Binding-site contacts:
Ligand atom N2 contacts residue GLY106 of chain 1.Q at 3.8 Å.
Ligand atom O3 contacts residue ASN44 of chain 1.R at 3.5 Å.
Ligand atom O6 contacts residue ARG296 of chain 1.X at 3.8 Å.
Ligand atom C4 contacts residue ASN43 of chain 1.R at 3.4 Å.
Ligand atom C3 contacts residue ASN301 of chain 1.X at 3.5 Å.
Ligand atom O4 contacts residue ASN43 of chain 1.R at 2.2 Å (h-bond).
Ligand atom C8 contacts residue ASN265 of chain 1.X at 3.7 Å.
Ligand atom O4 contacts residue ILE104 of chain 1.Q at 3.0 Å (h-bond).
Ligand atom O5 contacts residue ARG103 of chain 1.Q at 3.6 Å (salt-bridge).
Ligand atom C3 contacts residue GLY106 of chain 1.Q at 3.4 Å.
Ligand atom C1 contacts residue ASN301 of chain 1.X at 1.4 Å.
Ligand atom N2 contacts residue ASN301 of chain 1.X at 2.3 Å (h-bond).
Ligand atom O4 contacts residue SER60 of chain 1.R at 3.5 Å.
Ligand atom C2 contacts residue GLY106 of chain 1.Q at 3.4 Å.
Ligand atom C3 contacts residue ASN43 of chain 1.R at 3.5 Å.
Ligand atom C4 contacts residue ILE104 of chain 1.Q at 3.6 Å (hydrophobic).
Ligand atom O3 contacts residue GLY106 of chain 1.Q at 2.7 Å (h-bond).
Ligand atom C4 contacts residue GLY106 of chain 1.Q at 3.8 Å.
Ligand atom O6 contacts residue ASN42 of chain 1.R at 2.6 Å (h-bond).
Ligand atom C3 contacts residue HIS299 of chain 1.X at 3.9 Å.
Ligand atom O7 contacts residue ASN301 of chain 1.X at 3.3 Å (h-bond).
Ligand atom O3 contacts residue GLY59 of chain 1.R at 2.6 Å (h-bond).
Ligand atom C3 contacts residue ILE104 of chain 1.Q at 3.8 Å (hydrophobic).
Ligand atom C4 contacts residue SER60 of chain 1.R at 3.7 Å.
Ligand atom O3 contacts residue PRO58 of chain 1.R at 3.6 Å.
Ligand atom C2 contacts residue ASN301 of chain 1.X at 2.2 Å.
Ligand atom C6 contacts residue ILE104 of chain 1.Q at 3.8 Å (hydrophobic).
Ligand atom C7 contacts residue ASN301 of chain 1.X at 2.9 Å.
Ligand atom O6 contacts residue SER60 of chain 1.R at 3.5 Å.
Ligand atom O5 contacts residue ASN301 of chain 1.X at 2.7 Å (h-bond).
Ligand atom C3 contacts residue GLY59 of chain 1.R at 3.8 Å.
Ligand atom O6 contacts residue SER381 of chain 1.X at 2.8 Å (h-bond).
Ligand atom O3 contacts residue ASN43 of chain 1.R at 3.1 Å (h-bond).
Ligand atom O4 contacts residue ASN42 of chain 1.R at 3.5 Å (h-bond).
Ligand atom O6 contacts residue THR383 of chain 1.X at 3.8 Å.
Ligand atom C8 contacts residue THR267 of chain 1.X at 3.8 Å.
Ligand atom N2 contacts residue HIS299 of chain 1.X at 3.4 Å (h-bond).
Ligand atom C5 contacts residue ASN301 of chain 1.X at 3.8 Å.
Ligand atom O7 contacts residue ASN265 of chain 1.X at 3.3 Å (h-bond).
Ligand atom C5 contacts residue ILE104 of chain 1.Q at 3.5 Å (hydrophobic).

Sequence of chain 1.R:
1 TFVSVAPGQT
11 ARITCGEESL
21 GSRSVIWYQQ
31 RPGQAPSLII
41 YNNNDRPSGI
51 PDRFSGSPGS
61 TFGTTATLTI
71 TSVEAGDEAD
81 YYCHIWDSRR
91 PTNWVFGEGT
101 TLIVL

Sequence of chain 1.Q:
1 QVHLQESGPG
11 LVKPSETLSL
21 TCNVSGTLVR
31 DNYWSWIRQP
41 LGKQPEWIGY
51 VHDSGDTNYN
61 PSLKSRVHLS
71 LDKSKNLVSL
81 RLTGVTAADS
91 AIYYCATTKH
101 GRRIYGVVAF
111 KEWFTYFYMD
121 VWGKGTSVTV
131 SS

Sequence of chain 1.X:
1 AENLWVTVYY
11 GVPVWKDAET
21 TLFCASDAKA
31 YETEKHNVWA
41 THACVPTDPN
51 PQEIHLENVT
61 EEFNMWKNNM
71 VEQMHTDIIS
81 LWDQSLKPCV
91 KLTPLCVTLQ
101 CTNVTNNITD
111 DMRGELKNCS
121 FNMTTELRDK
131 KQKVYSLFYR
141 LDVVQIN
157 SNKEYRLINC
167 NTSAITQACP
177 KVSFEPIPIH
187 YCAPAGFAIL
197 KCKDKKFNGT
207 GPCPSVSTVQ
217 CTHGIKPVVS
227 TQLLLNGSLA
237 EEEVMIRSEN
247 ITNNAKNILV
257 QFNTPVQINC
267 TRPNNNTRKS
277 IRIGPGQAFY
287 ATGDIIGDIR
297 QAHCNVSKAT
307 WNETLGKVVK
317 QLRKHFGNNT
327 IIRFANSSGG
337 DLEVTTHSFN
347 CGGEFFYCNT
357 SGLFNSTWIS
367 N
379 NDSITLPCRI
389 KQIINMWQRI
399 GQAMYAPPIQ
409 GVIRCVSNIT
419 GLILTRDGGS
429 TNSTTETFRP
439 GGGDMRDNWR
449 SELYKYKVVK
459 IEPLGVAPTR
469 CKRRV

This protein binds this small molecule.
Small molecule (SMILES): CC(=O)N[C@H]1[C@H](O[C@H]2[C@H](O)[C@@H](NC(C)=O)CO[C@@H]2CO)O[C@H](CO)[C@@H](O[C@@H]2O[C@H](CO[C@H]3O[C@H](CO[C@H]4O[C@H](CO)[C@@H](O)[C@H](O)[C@@H]4O)[C@@H](O)[C@H](O[C@H]4O[C@H](CO)[C@@H](O)[C@H](O)[C@@H]4O)[C@@H]3O)[C@@H](O)[C@H](O[C@H]3O[C@H](CO)[C@@H](O)[C@H](O)[C@@H]3O[C@H]3O[C@H](CO)[C@@H](O)[C@H](O)[C@@H]3O[C@H]3O[C@H](CO)[C@@H](O)[C@H](O)[C@@H]3O)[C@@H]2O)[C@@H]1O